A protein and the small-molecule ligand that binds it are described below.
Small molecule (SMILES): CC(=O)N[C@@H]1[C@@H](O)[C@H](O)[C@@H](CO)O[C@H]1O

Sequence of chain 1.I:
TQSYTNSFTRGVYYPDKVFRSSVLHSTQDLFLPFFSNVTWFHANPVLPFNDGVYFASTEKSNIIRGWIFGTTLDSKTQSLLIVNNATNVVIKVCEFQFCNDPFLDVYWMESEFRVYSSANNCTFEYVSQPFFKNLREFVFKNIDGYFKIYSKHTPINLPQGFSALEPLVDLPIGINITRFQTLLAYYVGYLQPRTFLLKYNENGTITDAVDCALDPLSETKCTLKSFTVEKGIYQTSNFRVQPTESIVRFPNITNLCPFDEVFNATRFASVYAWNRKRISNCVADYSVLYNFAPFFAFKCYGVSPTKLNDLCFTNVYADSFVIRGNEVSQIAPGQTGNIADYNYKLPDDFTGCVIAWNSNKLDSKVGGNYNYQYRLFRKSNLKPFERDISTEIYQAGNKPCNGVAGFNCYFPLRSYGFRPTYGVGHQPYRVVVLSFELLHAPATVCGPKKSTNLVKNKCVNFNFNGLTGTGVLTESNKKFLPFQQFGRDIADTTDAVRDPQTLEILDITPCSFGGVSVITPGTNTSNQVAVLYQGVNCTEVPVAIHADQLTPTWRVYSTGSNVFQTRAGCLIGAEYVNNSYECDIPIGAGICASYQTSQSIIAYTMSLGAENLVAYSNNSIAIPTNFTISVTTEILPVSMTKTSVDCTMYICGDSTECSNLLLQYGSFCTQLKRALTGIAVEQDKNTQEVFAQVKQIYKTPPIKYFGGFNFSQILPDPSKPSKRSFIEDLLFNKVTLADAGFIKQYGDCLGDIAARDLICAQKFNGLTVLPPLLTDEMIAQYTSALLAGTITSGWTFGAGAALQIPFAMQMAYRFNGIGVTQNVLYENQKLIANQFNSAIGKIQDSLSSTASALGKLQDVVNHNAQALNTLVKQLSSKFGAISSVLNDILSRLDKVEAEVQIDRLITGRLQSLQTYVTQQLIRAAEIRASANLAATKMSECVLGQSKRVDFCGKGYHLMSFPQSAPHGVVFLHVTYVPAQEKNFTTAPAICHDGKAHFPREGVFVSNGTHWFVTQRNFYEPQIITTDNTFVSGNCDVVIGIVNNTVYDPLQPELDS

Binding-site contacts:
Ligand atom C1 contacts residue ASN1095 of chain 1.I at 1.4 Å.
Ligand atom C5 contacts residue HIS1098 of chain 1.I at 3.8 Å.
Ligand atom C7 contacts residue ASN1095 of chain 1.I at 3.3 Å.
Ligand atom C5 contacts residue PHE1100 of chain 1.I at 4.2 Å (hydrophobic).
Ligand atom O4 contacts residue HIS1098 of chain 1.I at 4.0 Å.
Ligand atom C1 contacts residue THR1097 of chain 1.I at 3.9 Å.
Ligand atom C4 contacts residue ASN1095 of chain 1.I at 4.2 Å.
Ligand atom O5 contacts residue HIS1098 of chain 1.I at 4.3 Å.
Ligand atom O7 contacts residue ASN1095 of chain 1.I at 3.5 Å (h-bond).
Ligand atom C2 contacts residue ASN1095 of chain 1.I at 2.4 Å.
Ligand atom O5 contacts residue PHE1100 of chain 1.I at 3.9 Å.
Ligand atom C3 contacts residue HIS1098 of chain 1.I at 3.8 Å.
Ligand atom O3 contacts residue THR1097 of chain 1.I at 4.4 Å.
Ligand atom O7 contacts residue THR1097 of chain 1.I at 3.9 Å.
Ligand atom C3 contacts residue THR1097 of chain 1.I at 3.7 Å.
Ligand atom C2 contacts residue THR1097 of chain 1.I at 3.8 Å.
Ligand atom N2 contacts residue THR1097 of chain 1.I at 3.3 Å (h-bond).
Ligand atom C5 contacts residue ASN1095 of chain 1.I at 3.7 Å.
Ligand atom C3 contacts residue ASN1095 of chain 1.I at 3.8 Å.
Ligand atom C1 contacts residue HIS1098 of chain 1.I at 4.0 Å.
Ligand atom N2 contacts residue ASN1095 of chain 1.I at 2.9 Å (h-bond).
Ligand atom O5 contacts residue ASN1095 of chain 1.I at 2.4 Å (h-bond).
Ligand atom C2 contacts residue HIS1098 of chain 1.I at 4.3 Å.
Ligand atom C7 contacts residue THR1097 of chain 1.I at 4.3 Å.
Ligand atom C6 contacts residue PHE1100 of chain 1.I at 3.8 Å (hydrophobic).
Ligand atom C4 contacts residue HIS1098 of chain 1.I at 4.2 Å.
Ligand atom C8 contacts residue ASN1095 of chain 1.I at 3.3 Å.
Ligand atom O6 contacts residue PHE1100 of chain 1.I at 4.0 Å.